Binding-site contacts:
Ligand atom O2 contacts residue TYR119 of chain 1.B at 3.4 Å.
Ligand atom C6 contacts residue ASP32 of chain 1.F at 3.9 Å.
Ligand atom O6 contacts residue ASP32 of chain 1.F at 2.7 Å (salt-bridge).
Ligand atom O7 contacts residue GLN172 of chain 1.B at 4.0 Å.
Ligand atom O3 contacts residue LEU120 of chain 1.B at 3.2 Å (h-bond).
Ligand atom O4 contacts residue ARG122 of chain 1.B at 2.7 Å (salt-bridge).
Ligand atom O7 contacts residue ASN174 of chain 1.B at 3.8 Å.
Ligand atom C1 contacts residue THR176 of chain 1.B at 3.5 Å.
Ligand atom C5 contacts residue ASN174 of chain 1.B at 3.6 Å.
Ligand atom C7 contacts residue ASN174 of chain 1.B at 3.5 Å.
Ligand atom O6 contacts residue TYR119 of chain 1.B at 3.1 Å (h-bond).
Ligand atom O7 contacts residue THR178 of chain 1.B at 3.3 Å.
Ligand atom O3 contacts residue VAL141 of chain 1.B at 3.3 Å.
Ligand atom C3 contacts residue TYR119 of chain 1.B at 4.0 Å (hydrophobic).
Ligand atom C1 contacts residue VAL141 of chain 1.B at 3.7 Å (hydrophobic).
Ligand atom O2 contacts residue GLY33 of chain 1.F at 3.9 Å.
Ligand atom O6 contacts residue GLN172 of chain 1.B at 3.2 Å (h-bond).
Ligand atom O6 contacts residue ARG122 of chain 1.B at 3.9 Å.
Ligand atom C7 contacts residue GLN172 of chain 1.B at 4.1 Å.
Ligand atom O4 contacts residue GLN274 of chain 1.B at 3.6 Å.
Ligand atom C2 contacts residue ASN174 of chain 1.B at 2.5 Å.
Ligand atom O4 contacts residue VAL141 of chain 1.B at 3.2 Å.
Ligand atom C8 contacts residue GLN172 of chain 1.B at 3.5 Å.
Ligand atom O3 contacts residue LEU139 of chain 1.B at 3.7 Å.
Ligand atom C3 contacts residue VAL141 of chain 1.B at 3.6 Å (hydrophobic).
Ligand atom C3 contacts residue ASN174 of chain 1.B at 3.8 Å.
Ligand atom C1 contacts residue ASN174 of chain 1.B at 1.4 Å.
Ligand atom C6 contacts residue GLN172 of chain 1.B at 3.7 Å.
Ligand atom C8 contacts residue ARG114 of chain 1.B at 3.2 Å.
Ligand atom O6 contacts residue VAL141 of chain 1.B at 3.6 Å.
Ligand atom N2 contacts residue ASN174 of chain 1.B at 2.9 Å (h-bond).
Ligand atom C4 contacts residue VAL141 of chain 1.B at 4.0 Å (hydrophobic).
Ligand atom O5 contacts residue ASN174 of chain 1.B at 2.4 Å (h-bond).
Ligand atom C6 contacts residue TYR119 of chain 1.B at 3.9 Å (hydrophobic).
Ligand atom O5 contacts residue GLY33 of chain 1.F at 3.9 Å.
Ligand atom C4 contacts residue ARG122 of chain 1.B at 4.1 Å.
Ligand atom C2 contacts residue VAL141 of chain 1.B at 3.9 Å (hydrophobic).
Ligand atom C6 contacts residue LEU139 of chain 1.B at 4.1 Å (hydrophobic).
Ligand atom O7 contacts residue VAL141 of chain 1.B at 3.8 Å.
Ligand atom O5 contacts residue VAL141 of chain 1.B at 3.2 Å.

This protein binds this small molecule.
Small molecule (SMILES): CC(=O)N[C@H]1[C@H](O[C@H]2[C@H](O)[C@@H](NC(C)=O)CO[C@@H]2CO)O[C@H](CO)[C@@H](O[C@@H]2O[C@H](CO[C@H]3O[C@H](CO)[C@@H](O)[C@H](O)[C@@H]3O)[C@@H](O)[C@H](O[C@H]3O[C@H](CO)[C@@H](O)[C@H](O)[C@@H]3O[C@H]3O[C@H](CO)[C@@H](O)[C@H](O)[C@@H]3O)[C@@H]2O)[C@@H]1O

Sequence of chain 1.E:
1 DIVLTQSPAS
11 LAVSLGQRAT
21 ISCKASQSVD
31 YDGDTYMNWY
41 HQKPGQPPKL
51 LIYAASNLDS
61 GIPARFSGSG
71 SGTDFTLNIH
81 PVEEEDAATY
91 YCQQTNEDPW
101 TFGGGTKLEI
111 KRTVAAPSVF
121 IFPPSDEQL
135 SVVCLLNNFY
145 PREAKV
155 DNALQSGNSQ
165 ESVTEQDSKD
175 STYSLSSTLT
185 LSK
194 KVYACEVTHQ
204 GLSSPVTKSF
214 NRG

Sequence of chain 1.F:
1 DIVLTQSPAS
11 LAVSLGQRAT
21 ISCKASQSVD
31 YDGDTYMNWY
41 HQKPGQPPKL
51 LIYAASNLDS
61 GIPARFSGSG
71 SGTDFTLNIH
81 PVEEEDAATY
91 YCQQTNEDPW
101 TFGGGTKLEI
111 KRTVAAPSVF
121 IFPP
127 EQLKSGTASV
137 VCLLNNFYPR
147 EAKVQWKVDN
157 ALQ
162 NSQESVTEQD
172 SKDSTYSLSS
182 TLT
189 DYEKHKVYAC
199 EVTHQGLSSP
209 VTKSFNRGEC

Sequence of chain 1.B:
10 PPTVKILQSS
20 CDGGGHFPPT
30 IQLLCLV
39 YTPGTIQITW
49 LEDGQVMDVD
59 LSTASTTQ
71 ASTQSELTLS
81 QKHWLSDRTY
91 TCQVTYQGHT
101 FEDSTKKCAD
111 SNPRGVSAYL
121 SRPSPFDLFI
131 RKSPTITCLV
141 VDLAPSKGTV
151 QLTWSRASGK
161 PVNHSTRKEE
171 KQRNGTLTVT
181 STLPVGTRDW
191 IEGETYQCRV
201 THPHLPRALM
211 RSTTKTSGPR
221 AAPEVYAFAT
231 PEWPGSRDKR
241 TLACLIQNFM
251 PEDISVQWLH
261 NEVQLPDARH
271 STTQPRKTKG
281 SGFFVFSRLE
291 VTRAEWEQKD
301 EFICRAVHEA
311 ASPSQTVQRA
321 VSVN